Binding-site contacts:
Ligand atom OAD contacts residue LYS120 of chain 1.B at 4.0 Å.
Ligand atom CAI contacts residue LYS105 of chain 1.B at 4.5 Å.
Ligand atom CAK contacts residue GLN119 of chain 1.B at 3.7 Å.
Ligand atom OAD contacts residue GLY118 of chain 1.B at 3.8 Å.
Ligand atom CAF contacts residue LYS105 of chain 1.B at 4.0 Å.
Ligand atom CAG contacts residue LYS110 of chain 1.B at 4.2 Å.
Ligand atom OAD contacts residue GLN119 of chain 1.B at 3.7 Å.
Ligand atom CAJ contacts residue LYS120 of chain 1.B at 3.8 Å.
Ligand atom CAE contacts residue ASN10 of chain 1.B at 2.8 Å.
Ligand atom CAJ contacts residue GLN119 of chain 1.B at 3.7 Å.
Ligand atom CAF contacts residue ALA121 of chain 1.B at 4.2 Å (hydrophobic).
Ligand atom CAE contacts residue LYS120 of chain 1.B at 3.7 Å.
Ligand atom CAF contacts residue LYS120 of chain 1.B at 3.2 Å.
Ligand atom CAH contacts residue GLN119 of chain 1.B at 3.7 Å.
Ligand atom OAC contacts residue LYS110 of chain 1.B at 2.5 Å (salt-bridge).
Ligand atom CAI contacts residue ALA121 of chain 1.B at 4.4 Å (hydrophobic).
Ligand atom CAG contacts residue GLN119 of chain 1.B at 3.8 Å.
Ligand atom OAC contacts residue ALA121 of chain 1.B at 4.0 Å.
Ligand atom CAF contacts residue ASN10 of chain 1.B at 3.6 Å.
Ligand atom CAE contacts residue LYS105 of chain 1.B at 3.8 Å.
Ligand atom CAI contacts residue ASN10 of chain 1.B at 3.7 Å.
Ligand atom OAB contacts residue GLN119 of chain 1.B at 3.8 Å.
Ligand atom CAF contacts residue GLN119 of chain 1.B at 4.0 Å.
Ligand atom OAC contacts residue ASN10 of chain 1.B at 3.1 Å (h-bond).
Ligand atom OAA contacts residue GLN119 of chain 1.B at 4.0 Å.
Ligand atom CAI contacts residue GLN119 of chain 1.B at 4.5 Å.
Ligand atom CAI contacts residue LYS110 of chain 1.B at 3.6 Å.
Ligand atom CAE contacts residue ALA121 of chain 1.B at 3.8 Å (hydrophobic).

Sequence of chain 1.B:
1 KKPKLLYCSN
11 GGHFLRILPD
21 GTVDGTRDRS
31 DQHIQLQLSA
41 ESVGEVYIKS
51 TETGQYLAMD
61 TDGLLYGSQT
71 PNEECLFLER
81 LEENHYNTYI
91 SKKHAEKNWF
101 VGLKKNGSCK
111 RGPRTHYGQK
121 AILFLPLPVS

This protein binds this small molecule.
Small molecule (SMILES): O=C(O)c1cc(O)ccc1O